Sequence of chain 1.A:
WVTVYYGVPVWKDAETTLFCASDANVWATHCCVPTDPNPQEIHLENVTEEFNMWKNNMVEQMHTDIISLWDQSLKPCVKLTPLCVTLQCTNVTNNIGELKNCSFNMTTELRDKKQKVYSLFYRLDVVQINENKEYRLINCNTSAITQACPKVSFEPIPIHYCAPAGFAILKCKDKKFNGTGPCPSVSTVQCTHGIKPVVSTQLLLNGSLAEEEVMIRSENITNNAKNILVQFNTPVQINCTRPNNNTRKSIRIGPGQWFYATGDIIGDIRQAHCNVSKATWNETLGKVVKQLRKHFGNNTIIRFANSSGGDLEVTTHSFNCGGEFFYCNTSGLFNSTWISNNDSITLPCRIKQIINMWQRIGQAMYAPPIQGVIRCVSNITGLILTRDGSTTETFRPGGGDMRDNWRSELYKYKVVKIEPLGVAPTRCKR

The small molecule below binds the protein below.
Small molecule (SMILES): CC(=O)N[C@@H]1[C@@H](O)[C@H](O[C@@H]2O[C@H](CO)[C@@H](O)[C@H](O)[C@H]2NC(C)=O)[C@@H](CO)O[C@H]1O

Binding-site contacts:
Ligand atom N2 contacts residue ASN265 of chain 1.A at 3.6 Å.
Ligand atom C2 contacts residue ASN265 of chain 1.A at 3.8 Å.
Ligand atom O1 contacts residue ASN265 of chain 1.A at 3.1 Å.
Ligand atom O1 contacts residue VAL414 of chain 1.A at 3.5 Å.
Ligand atom C8 contacts residue ILE264 of chain 1.A at 3.8 Å (hydrophobic).
Ligand atom C8 contacts residue ASN301 of chain 1.A at 3.7 Å.
Ligand atom C7 contacts residue ASN265 of chain 1.A at 3.4 Å.
Ligand atom C8 contacts residue ASN265 of chain 1.A at 3.6 Å.
Ligand atom C1 contacts residue ASN265 of chain 1.A at 4.0 Å.
Ligand atom O7 contacts residue ASN265 of chain 1.A at 3.8 Å.
Ligand atom C8 contacts residue GLN263 of chain 1.A at 3.3 Å.